Sequence of chain 1.A:
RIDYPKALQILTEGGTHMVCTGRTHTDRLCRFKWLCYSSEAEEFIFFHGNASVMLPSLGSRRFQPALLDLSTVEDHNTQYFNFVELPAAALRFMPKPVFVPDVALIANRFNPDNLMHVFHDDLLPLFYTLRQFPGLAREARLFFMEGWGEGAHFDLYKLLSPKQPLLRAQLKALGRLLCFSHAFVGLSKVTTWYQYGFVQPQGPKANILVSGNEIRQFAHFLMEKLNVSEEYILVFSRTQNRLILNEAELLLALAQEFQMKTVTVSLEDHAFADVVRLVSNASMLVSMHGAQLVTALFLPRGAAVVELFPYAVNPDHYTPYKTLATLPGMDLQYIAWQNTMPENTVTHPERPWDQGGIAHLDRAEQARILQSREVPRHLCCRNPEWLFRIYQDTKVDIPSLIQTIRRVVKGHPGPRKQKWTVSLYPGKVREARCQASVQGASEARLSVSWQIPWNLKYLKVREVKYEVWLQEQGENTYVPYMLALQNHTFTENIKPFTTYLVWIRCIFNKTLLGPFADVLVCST

The protein below binds the small molecule below.
Small molecule (SMILES): CC(=O)N[C@H]1[C@H](O[C@H]2[C@H](O)[C@@H](NC(C)=O)CO[C@@H]2CO)O[C@H](CO)[C@@H](O)[C@@H]1O

Binding-site contacts:
Ligand atom C4 contacts residue GLU246 of chain 1.A at 4.3 Å.
Ligand atom C8 contacts residue ASN296 of chain 1.A at 3.4 Å.
Ligand atom N2 contacts residue GLU246 of chain 1.A at 2.9 Å (salt-bridge).
Ligand atom C2 contacts residue GLU246 of chain 1.A at 3.8 Å.
Ligand atom C1 contacts residue GLU246 of chain 1.A at 4.3 Å.
Ligand atom C8 contacts residue SER298 of chain 1.A at 3.5 Å.
Ligand atom C8 contacts residue PRO315 of chain 1.A at 3.7 Å (hydrophobic).
Ligand atom C7 contacts residue ASN296 of chain 1.A at 3.4 Å.
Ligand atom C1 contacts residue ASN296 of chain 1.A at 1.4 Å.
Ligand atom C8 contacts residue PRO430 of chain 1.A at 3.5 Å (hydrophobic).
Ligand atom O7 contacts residue PRO315 of chain 1.A at 3.4 Å.
Ligand atom O7 contacts residue SER295 of chain 1.A at 4.4 Å.
Ligand atom C4 contacts residue ASN296 of chain 1.A at 4.3 Å.
Ligand atom O7 contacts residue PRO430 of chain 1.A at 4.1 Å.
Ligand atom O7 contacts residue ASN296 of chain 1.A at 3.5 Å (h-bond).
Ligand atom C3 contacts residue GLU246 of chain 1.A at 3.2 Å.
Ligand atom C3 contacts residue ASN296 of chain 1.A at 3.8 Å.
Ligand atom C2 contacts residue ASN296 of chain 1.A at 2.5 Å.
Ligand atom C8 contacts residue GLU246 of chain 1.A at 3.2 Å.
Ligand atom C8 contacts residue ALA297 of chain 1.A at 3.9 Å (hydrophobic).
Ligand atom C7 contacts residue PRO315 of chain 1.A at 4.0 Å (hydrophobic).
Ligand atom C7 contacts residue PRO430 of chain 1.A at 4.1 Å (hydrophobic).
Ligand atom C7 contacts residue GLU246 of chain 1.A at 3.6 Å.
Ligand atom N2 contacts residue ASN296 of chain 1.A at 3.0 Å (h-bond).
Ligand atom O3 contacts residue GLU246 of chain 1.A at 3.8 Å.
Ligand atom C5 contacts residue ASN296 of chain 1.A at 3.7 Å.
Ligand atom O5 contacts residue ASN296 of chain 1.A at 2.4 Å (h-bond).
Ligand atom O4 contacts residue GLU246 of chain 1.A at 4.4 Å.